Sequence of chain 1.E:
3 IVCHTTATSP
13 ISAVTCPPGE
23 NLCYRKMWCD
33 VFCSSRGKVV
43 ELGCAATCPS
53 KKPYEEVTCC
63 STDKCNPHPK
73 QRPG

The protein below binds the small molecule below.
Small molecule (SMILES): CC(C)C[C@H](NC(=O)[C@H](CO)NC(=O)[C@H](CO)NC(=O)[C@H](CCC(=O)O)NC(=O)[C@H](Cc1ccc(O)cc1)NC(=O)[C@H](Cc1ccc(O)cc1)NC(=O)[C@H](CCCNC(N)=[NH2+])NC(=O)[C@@H]([NH3+])Cc1c[nH]c2ccccc12)C(=O)N[C@@H](CC(C)C)C(=O)N1CCC[C@H]1C(=O)N[C@@H](Cc1ccc(O)cc1)C(=O)N1CCC[C@H]1CO

Binding-site contacts:
Ligand atom CZ3 contacts residue THR10 of chain 1.E at 3.6 Å.
Ligand atom CZ2 contacts residue THR17 of chain 1.G at 3.1 Å.
Ligand atom CH2 contacts residue THR17 of chain 1.G at 3.2 Å.
Ligand atom CZ3 contacts residue ALA9 of chain 1.E at 2.9 Å (hydrophobic).
Ligand atom N contacts residue LYS40 of chain 1.E at 3.1 Å (salt-bridge).
Ligand atom CZ contacts residue ILE13 of chain 1.E at 3.6 Å (hydrophobic).
Ligand atom CZ contacts residue ARG38 of chain 1.E at 3.5 Å.
Ligand atom O contacts residue HIS70 of chain 1.E at 2.8 Å (h-bond).
Ligand atom CG contacts residue SER11 of chain 1.E at 3.1 Å.
Ligand atom CE3 contacts residue ALA9 of chain 1.E at 3.5 Å (hydrophobic).
Ligand atom CE1 contacts residue ARG38 of chain 1.E at 3.3 Å.
Ligand atom O contacts residue VAL42 of chain 1.E at 2.9 Å (h-bond).
Ligand atom OH contacts residue THR10 of chain 1.E at 2.8 Å (h-bond).
Ligand atom CZ contacts residue ASP32 of chain 1.E at 3.2 Å.
Ligand atom O contacts residue LYS72 of chain 1.E at 3.3 Å.
Ligand atom CE2 contacts residue VAL41 of chain 1.E at 3.5 Å (hydrophobic).
Ligand atom OH contacts residue ILE13 of chain 1.E at 3.4 Å (h-bond).
Ligand atom OH contacts residue SER11 of chain 1.E at 3.5 Å.
Ligand atom CA contacts residue LYS40 of chain 1.E at 3.3 Å.
Ligand atom CH2 contacts residue VAL16 of chain 1.G at 3.4 Å (hydrophobic).
Ligand atom N contacts residue ARG38 of chain 1.E at 3.3 Å (salt-bridge).
Ligand atom CD2 contacts residue HIS70 of chain 1.E at 3.3 Å.
Ligand atom OH contacts residue ARG38 of chain 1.E at 3.4 Å (salt-bridge).
Ligand atom O contacts residue HIS70 of chain 1.E at 2.9 Å (h-bond).
Ligand atom CH2 contacts residue ALA15 of chain 1.G at 3.1 Å (hydrophobic).
Ligand atom OE2 contacts residue LYS40 of chain 1.E at 3.2 Å (salt-bridge).
Ligand atom OG contacts residue ARG38 of chain 1.E at 2.6 Å (salt-bridge).
Ligand atom CE2 contacts residue ARG38 of chain 1.E at 3.1 Å.
Ligand atom O contacts residue EPE1 of chain 1.K at 3.3 Å.
Ligand atom CD2 contacts residue GLY39 of chain 1.E at 3.2 Å.
Ligand atom CB contacts residue ARG38 of chain 1.E at 3.4 Å.
Ligand atom CE2 contacts residue THR17 of chain 1.G at 3.3 Å.
Ligand atom N contacts residue VAL42 of chain 1.E at 3.5 Å.
Ligand atom CD2 contacts residue ARG38 of chain 1.E at 3.0 Å.
Ligand atom CE1 contacts residue THR8 of chain 1.E at 3.6 Å.
Ligand atom CE2 contacts residue ASP32 of chain 1.E at 3.3 Å.
Ligand atom CZ3 contacts residue ALA15 of chain 1.G at 3.4 Å (hydrophobic).
Ligand atom OH contacts residue ASP32 of chain 1.E at 2.4 Å (salt-bridge).
Ligand atom CB contacts residue ARG38 of chain 1.E at 2.9 Å.
Ligand atom O contacts residue VAL41 of chain 1.E at 3.2 Å.

Sequence of chain 1.G:
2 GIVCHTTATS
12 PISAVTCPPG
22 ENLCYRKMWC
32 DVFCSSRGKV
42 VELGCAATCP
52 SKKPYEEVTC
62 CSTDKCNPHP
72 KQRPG